Binding-site contacts:
Ligand atom O21 contacts residue YXR1 of chain 1.K at 0.1 Å (h-bond).
Ligand atom OP1 contacts residue YXR1 of chain 1.K at 0.0 Å (h-bond).
Ligand atom O3' contacts residue YXR1 of chain 1.K at 0.0 Å (h-bond).
Ligand atom C2 contacts residue YXR1 of chain 1.K at 0.0 Å.
Ligand atom O6 contacts residue YXR1 of chain 1.K at 0.1 Å (h-bond).
Ligand atom O11 contacts residue YXR1 of chain 1.K at 0.2 Å (h-bond).
Ligand atom NP2 contacts residue YXR1 of chain 1.K at 0.1 Å (h-bond).
Ligand atom O22 contacts residue YXR1 of chain 1.K at 0.1 Å (h-bond).
Ligand atom O2' contacts residue YXR1 of chain 1.K at 0.0 Å (h-bond).
Ligand atom C5 contacts residue YXR1 of chain 1.K at 0.0 Å.
Ligand atom O12 contacts residue YXR1 of chain 1.K at 0.1 Å (h-bond).
Ligand atom N9 contacts residue YXR1 of chain 1.K at 0.0 Å (h-bond).
Ligand atom NP1 contacts residue YXR1 of chain 1.K at 0.0 Å (h-bond).
Ligand atom C4 contacts residue YXR1 of chain 1.K at 0.0 Å.
Ligand atom CP4 contacts residue YXR1 of chain 1.K at 0.0 Å.
Ligand atom OS5 contacts residue YXR1 of chain 1.K at 0.1 Å (h-bond).
Ligand atom C8 contacts residue YXR1 of chain 1.K at 0.0 Å.
Ligand atom C5' contacts residue YXR1 of chain 1.K at 0.0 Å.
Ligand atom O4' contacts residue YXR1 of chain 1.K at 0.0 Å (h-bond).
Ligand atom P3 contacts residue YXR1 of chain 1.K at 0.1 Å.
Ligand atom C4' contacts residue YXR1 of chain 1.K at 0.0 Å.
Ligand atom S contacts residue YXR1 of chain 1.K at 0.1 Å (h-bond).
Ligand atom C2' contacts residue YXR1 of chain 1.K at 0.0 Å.
Ligand atom O33 contacts residue YXR1 of chain 1.K at 0.2 Å (h-bond).
Ligand atom P2 contacts residue YXR1 of chain 1.K at 0.1 Å.
Ligand atom SS4 contacts residue YXR1 of chain 1.K at 0.1 Å (h-bond).
Ligand atom O56 contacts residue YXR1 of chain 1.K at 0.1 Å (h-bond).
Ligand atom N3 contacts residue YXR1 of chain 1.K at 0.0 Å (h-bond).
Ligand atom O5' contacts residue YXR1 of chain 1.K at 0.1 Å (h-bond).
Ligand atom N1 contacts residue YXR1 of chain 1.K at 0.0 Å (h-bond).
Ligand atom N6 contacts residue YXR1 of chain 1.K at 0.0 Å (h-bond).
Ligand atom C1' contacts residue YXR1 of chain 1.K at 0.0 Å.
Ligand atom CP2 contacts residue YXR1 of chain 1.K at 0.0 Å.
Ligand atom N7 contacts residue YXR1 of chain 1.K at 0.0 Å (h-bond).
Ligand atom P1 contacts residue YXR1 of chain 1.K at 0.1 Å.
Ligand atom C3' contacts residue YXR1 of chain 1.K at 0.0 Å.
Ligand atom O32 contacts residue YXR1 of chain 1.K at 0.1 Å (h-bond).
Ligand atom C6 contacts residue YXR1 of chain 1.K at 0.0 Å.
Ligand atom CP3 contacts residue YXR1 of chain 1.K at 0.0 Å.
Ligand atom CP1 contacts residue YXR1 of chain 1.K at 0.1 Å.

This protein binds this small molecule.
Small molecule (SMILES): C[C@@H](C(=O)SCCNC(=O)CCNC(=O)[C@H](O)C(C)(C)COP(=O)(O)OP(=O)(O)OC[C@H]1O[C@@H](n2cnc3c(N)ncnc32)[C@H](O)[C@@H]1OP(=O)(O)O)S(=O)(=O)O

Sequence of chain 1.B:
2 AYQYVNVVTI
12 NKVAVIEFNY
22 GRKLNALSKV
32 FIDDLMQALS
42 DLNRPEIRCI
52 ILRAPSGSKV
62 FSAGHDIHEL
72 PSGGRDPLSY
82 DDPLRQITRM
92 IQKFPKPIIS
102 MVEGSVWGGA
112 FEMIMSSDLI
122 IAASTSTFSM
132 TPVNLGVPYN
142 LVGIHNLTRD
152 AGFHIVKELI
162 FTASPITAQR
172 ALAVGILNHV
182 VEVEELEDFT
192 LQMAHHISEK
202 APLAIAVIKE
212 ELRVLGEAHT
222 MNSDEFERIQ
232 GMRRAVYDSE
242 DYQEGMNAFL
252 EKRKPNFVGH